Binding-site contacts:
Ligand atom C2 contacts residue TYR251 of chain 1.B at 3.7 Å (hydrophobic).
Ligand atom O3 contacts residue TYR217 of chain 1.B at 3.9 Å.
Ligand atom C3 contacts residue TYR217 of chain 1.B at 3.4 Å (hydrophobic).
Ligand atom O5 contacts residue GLY148 of chain 1.B at 3.9 Å.
Ligand atom C6 contacts residue PHE350 of chain 1.B at 4.0 Å (hydrophobic).
Ligand atom C1 contacts residue TYR251 of chain 1.B at 4.1 Å (hydrophobic).
Ligand atom O2 contacts residue TYR217 of chain 1.B at 3.4 Å (h-bond).
Ligand atom O6 contacts residue PHE151 of chain 1.B at 4.0 Å.
Ligand atom O3 contacts residue HIS214 of chain 1.B at 3.3 Å (h-bond).
Ligand atom O5 contacts residue PHE151 of chain 1.B at 3.6 Å.
Ligand atom O6 contacts residue PHE350 of chain 1.B at 3.6 Å.
Ligand atom C4 contacts residue TRP277 of chain 1.B at 3.9 Å (hydrophobic).
Ligand atom O1 contacts residue TYR251 of chain 1.B at 3.3 Å (h-bond).
Ligand atom C2 contacts residue TYR217 of chain 1.B at 3.9 Å (hydrophobic).
Ligand atom C4 contacts residue TYR370 of chain 1.B at 3.7 Å (hydrophobic).
Ligand atom C5 contacts residue TYR370 of chain 1.B at 4.0 Å (hydrophobic).
Ligand atom C6 contacts residue TRP277 of chain 1.B at 3.6 Å (hydrophobic).
Ligand atom C4 contacts residue GLU213 of chain 1.B at 3.4 Å.
Ligand atom C2 contacts residue ASN270 of chain 1.B at 3.1 Å.
Ligand atom O3 contacts residue TYR217 of chain 1.B at 3.9 Å.
Ligand atom O2 contacts residue ASN270 of chain 1.B at 2.6 Å (h-bond).
Ligand atom C2 contacts residue THR274 of chain 1.B at 3.3 Å.
Ligand atom O1 contacts residue MET132 of chain 1.B at 2.9 Å.
Ligand atom O4 contacts residue TYR370 of chain 1.B at 2.5 Å (h-bond).
Ligand atom C2 contacts residue HIS214 of chain 1.B at 3.9 Å.
Ligand atom O3 contacts residue GLU213 of chain 1.B at 2.5 Å (salt-bridge).
Ligand atom C6 contacts residue PHE151 of chain 1.B at 3.8 Å (hydrophobic).
Ligand atom O5 contacts residue TRP277 of chain 1.B at 4.0 Å.
Ligand atom O6 contacts residue GLY148 of chain 1.B at 3.3 Å.
Ligand atom O2 contacts residue TYR251 of chain 1.B at 3.0 Å (h-bond).
Ligand atom O6 contacts residue VAL147 of chain 1.B at 3.9 Å.
Ligand atom O2 contacts residue HIS214 of chain 1.B at 3.0 Å (h-bond).
Ligand atom C3 contacts residue ASN270 of chain 1.B at 3.4 Å.
Ligand atom O2 contacts residue THR274 of chain 1.B at 2.9 Å (h-bond).
Ligand atom O4 contacts residue GLU213 of chain 1.B at 2.8 Å (salt-bridge).
Ligand atom O3 contacts residue ASN270 of chain 1.B at 2.5 Å (h-bond).
Ligand atom O2 contacts residue TYR249 of chain 1.B at 3.8 Å.
Ligand atom C3 contacts residue GLU213 of chain 1.B at 3.5 Å.
Ligand atom O1 contacts residue PHE152 of chain 1.B at 3.5 Å.
Ligand atom C1 contacts residue PHE151 of chain 1.B at 3.7 Å (hydrophobic).

Sequence of chain 1.B:
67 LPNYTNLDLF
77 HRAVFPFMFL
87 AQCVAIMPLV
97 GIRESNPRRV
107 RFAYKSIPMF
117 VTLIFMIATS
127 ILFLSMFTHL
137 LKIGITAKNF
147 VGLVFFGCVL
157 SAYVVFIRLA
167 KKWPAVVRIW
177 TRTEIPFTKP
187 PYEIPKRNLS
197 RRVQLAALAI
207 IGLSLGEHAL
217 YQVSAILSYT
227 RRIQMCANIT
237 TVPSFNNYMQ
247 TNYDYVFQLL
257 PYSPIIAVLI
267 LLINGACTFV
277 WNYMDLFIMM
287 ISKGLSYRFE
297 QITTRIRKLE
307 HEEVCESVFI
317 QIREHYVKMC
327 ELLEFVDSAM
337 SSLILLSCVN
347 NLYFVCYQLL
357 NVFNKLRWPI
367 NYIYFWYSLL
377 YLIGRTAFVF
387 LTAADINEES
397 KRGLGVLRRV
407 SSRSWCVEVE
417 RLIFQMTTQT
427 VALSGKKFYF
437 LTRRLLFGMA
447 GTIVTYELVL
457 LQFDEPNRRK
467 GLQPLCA

The protein below binds the small molecule below.
Small molecule (SMILES): OC[C@H]1O[C@H](O[C@H]2[C@H](O)[C@@H](O)[C@H](O)O[C@@H]2CO)[C@H](O)[C@@H](O)[C@@H]1O